Binding-site contacts:
Ligand atom C5 contacts residue ASN149 of chain 1.A at 3.6 Å.
Ligand atom C7 contacts residue ASN149 of chain 1.A at 3.8 Å.
Ligand atom O7 contacts residue LYS196 of chain 1.A at 4.2 Å.
Ligand atom C4 contacts residue ASN149 of chain 1.A at 4.2 Å.
Ligand atom C7 contacts residue ILE194 of chain 1.A at 4.4 Å (hydrophobic).
Ligand atom C8 contacts residue LYS213 of chain 1.A at 3.7 Å.
Ligand atom O4 contacts residue ILE194 of chain 1.A at 3.3 Å.
Ligand atom C1 contacts residue ILE194 of chain 1.A at 4.1 Å (hydrophobic).
Ligand atom O6 contacts residue LYS192 of chain 1.A at 4.0 Å.
Ligand atom O5 contacts residue ASN149 of chain 1.A at 2.3 Å (h-bond).
Ligand atom C3 contacts residue ASN149 of chain 1.A at 3.9 Å.
Ligand atom C2 contacts residue ASN149 of chain 1.A at 2.5 Å.
Ligand atom C3 contacts residue LYS192 of chain 1.A at 4.0 Å.
Ligand atom O7 contacts residue LYS192 of chain 1.A at 3.6 Å.
Ligand atom C7 contacts residue LYS192 of chain 1.A at 3.8 Å.
Ligand atom O7 contacts residue SER211 of chain 1.A at 3.2 Å.
Ligand atom C2 contacts residue ILE194 of chain 1.A at 4.0 Å (hydrophobic).
Ligand atom C4 contacts residue ILE194 of chain 1.A at 4.3 Å (hydrophobic).
Ligand atom N2 contacts residue LYS192 of chain 1.A at 4.2 Å.
Ligand atom N2 contacts residue LYS213 of chain 1.A at 4.0 Å.
Ligand atom C1 contacts residue ASN149 of chain 1.A at 1.5 Å.
Ligand atom O7 contacts residue ILE194 of chain 1.A at 3.5 Å.
Ligand atom N2 contacts residue ASN149 of chain 1.A at 3.1 Å (h-bond).
Ligand atom C8 contacts residue LYS192 of chain 1.A at 3.7 Å.
Ligand atom O5 contacts residue ILE194 of chain 1.A at 4.3 Å.
Ligand atom C7 contacts residue SER211 of chain 1.A at 4.3 Å.
Ligand atom O7 contacts residue ASN149 of chain 1.A at 4.0 Å.
Ligand atom C8 contacts residue ASP190 of chain 1.A at 4.3 Å.
Ligand atom O3 contacts residue LYS192 of chain 1.A at 3.3 Å.
Ligand atom C1 contacts residue SER211 of chain 1.A at 4.4 Å.

The small molecule below binds the protein below.
Small molecule (SMILES): CC(=O)N[C@H]1[C@H](O[C@H]2[C@H](O)[C@@H](NC(C)=O)CO[C@@H]2CO)O[C@H](CO)[C@@H](O[C@@H]2O[C@H](CO)[C@@H](O)[C@H](O)[C@@H]2O)[C@@H]1O

Sequence of chain 1.A:
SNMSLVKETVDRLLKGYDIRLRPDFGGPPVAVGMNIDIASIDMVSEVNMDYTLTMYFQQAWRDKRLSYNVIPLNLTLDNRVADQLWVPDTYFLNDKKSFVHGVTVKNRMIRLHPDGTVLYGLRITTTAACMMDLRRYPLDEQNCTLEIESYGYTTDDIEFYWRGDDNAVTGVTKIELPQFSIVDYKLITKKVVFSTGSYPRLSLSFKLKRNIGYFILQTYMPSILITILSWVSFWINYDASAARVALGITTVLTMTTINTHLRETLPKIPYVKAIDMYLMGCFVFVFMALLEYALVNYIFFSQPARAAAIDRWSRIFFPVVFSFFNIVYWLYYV